Sequence of chain 1.A:
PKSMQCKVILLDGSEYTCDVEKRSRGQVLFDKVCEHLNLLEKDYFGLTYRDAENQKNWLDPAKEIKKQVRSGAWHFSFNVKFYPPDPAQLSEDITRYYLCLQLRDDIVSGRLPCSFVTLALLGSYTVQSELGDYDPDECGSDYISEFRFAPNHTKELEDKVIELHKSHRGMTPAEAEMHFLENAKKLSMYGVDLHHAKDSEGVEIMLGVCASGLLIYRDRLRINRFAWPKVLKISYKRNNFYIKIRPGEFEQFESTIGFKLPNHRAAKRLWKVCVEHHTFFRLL

A protein and the small-molecule ligand that binds it are described below.
Small molecule (SMILES): CCOC(=O)C1CCN(c2cnccn2)CC1

Binding-site contacts:
Ligand atom C11 contacts residue LEU196 of chain 1.A at 4.3 Å (hydrophobic).
Ligand atom C1 contacts residue GLY112 of chain 1.A at 4.0 Å.
Ligand atom C2 contacts residue ARG113 of chain 1.A at 3.8 Å.
Ligand atom C contacts residue GLY112 of chain 1.A at 4.5 Å.
Ligand atom O1 contacts residue ARG113 of chain 1.A at 3.5 Å.
Ligand atom C6 contacts residue LEU196 of chain 1.A at 4.1 Å (hydrophobic).
Ligand atom C7 contacts residue ARG113 of chain 1.A at 3.7 Å.
Ligand atom O contacts residue ARG113 of chain 1.A at 4.1 Å.
Ligand atom O1 contacts residue GLY112 of chain 1.A at 4.0 Å.
Ligand atom C9 contacts residue MET191 of chain 1.A at 4.1 Å (hydrophobic).
Ligand atom C9 contacts residue LEU196 of chain 1.A at 4.2 Å (hydrophobic).
Ligand atom C3 contacts residue GLY112 of chain 1.A at 3.5 Å.
Ligand atom N1 contacts residue TYR219 of chain 1.A at 3.6 Å.
Ligand atom O1 contacts residue LEU196 of chain 1.A at 4.4 Å.
Ligand atom C7 contacts residue GLY112 of chain 1.A at 3.7 Å.
Ligand atom C10 contacts residue ARG222 of chain 1.A at 3.9 Å.
Ligand atom O contacts residue GLY112 of chain 1.A at 3.4 Å (h-bond).
Ligand atom N1 contacts residue ARG222 of chain 1.A at 3.2 Å (salt-bridge).
Ligand atom C1 contacts residue SER111 of chain 1.A at 3.8 Å.
Ligand atom N2 contacts residue LEU196 of chain 1.A at 3.9 Å.
Ligand atom C10 contacts residue TYR219 of chain 1.A at 3.5 Å (hydrophobic).
Ligand atom N1 contacts residue MET191 of chain 1.A at 4.2 Å.
Ligand atom C contacts residue SER111 of chain 1.A at 3.3 Å.
Ligand atom C1 contacts residue ARG113 of chain 1.A at 4.0 Å.
Ligand atom C6 contacts residue ARG113 of chain 1.A at 4.5 Å.
Ligand atom C7 contacts residue LEU196 of chain 1.A at 3.8 Å (hydrophobic).
Ligand atom C9 contacts residue ARG222 of chain 1.A at 4.0 Å.
Ligand atom C11 contacts residue MET208 of chain 1.A at 3.7 Å (hydrophobic).
Ligand atom N contacts residue LEU196 of chain 1.A at 4.1 Å.
Ligand atom N2 contacts residue MET208 of chain 1.A at 4.2 Å.
Ligand atom C10 contacts residue MET208 of chain 1.A at 4.5 Å (hydrophobic).
Ligand atom C11 contacts residue TYR219 of chain 1.A at 4.4 Å (hydrophobic).
Ligand atom C7 contacts residue PRO115 of chain 1.A at 4.4 Å (hydrophobic).
Ligand atom C2 contacts residue GLY112 of chain 1.A at 3.4 Å.
Ligand atom C8 contacts residue LEU196 of chain 1.A at 3.8 Å (hydrophobic).
Ligand atom C6 contacts residue PRO115 of chain 1.A at 3.7 Å (hydrophobic).